Sequence of chain 1.B:
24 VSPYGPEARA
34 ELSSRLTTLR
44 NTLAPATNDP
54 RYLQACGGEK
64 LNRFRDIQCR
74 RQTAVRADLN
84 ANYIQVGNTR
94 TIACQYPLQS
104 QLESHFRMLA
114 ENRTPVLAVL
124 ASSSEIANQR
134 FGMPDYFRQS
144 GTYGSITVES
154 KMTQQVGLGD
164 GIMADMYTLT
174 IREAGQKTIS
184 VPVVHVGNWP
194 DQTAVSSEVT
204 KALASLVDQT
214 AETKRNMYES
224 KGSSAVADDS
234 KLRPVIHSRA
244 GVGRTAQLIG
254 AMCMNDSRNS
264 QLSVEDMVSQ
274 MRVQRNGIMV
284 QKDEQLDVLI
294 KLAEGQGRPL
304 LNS

A protein and the small-molecule ligand that binds it are described below.
Small molecule (SMILES): N[C@@H](Cc1ccc(OP(=O)(O)O)cc1)C(=O)O

Binding-site contacts:
Ligand atom O1P contacts residue GLY246 of chain 1.B at 2.8 Å (h-bond).
Ligand atom CZ contacts residue GLN284 of chain 1.B at 3.6 Å.
Ligand atom P contacts residue GLY246 of chain 1.B at 3.7 Å.
Ligand atom P contacts residue SER241 of chain 1.B at 3.1 Å.
Ligand atom C contacts residue ASP69 of chain 1.B at 3.6 Å.
Ligand atom CA contacts residue PHE67 of chain 1.B at 3.9 Å (hydrophobic).
Ligand atom CZ contacts residue ALA243 of chain 1.B at 3.6 Å (hydrophobic).
Ligand atom OH contacts residue GLN284 of chain 1.B at 3.6 Å.
Ligand atom O contacts residue ASP69 of chain 1.B at 2.6 Å (salt-bridge).
Ligand atom O1P contacts residue ARG247 of chain 1.B at 3.8 Å.
Ligand atom O1P contacts residue VAL245 of chain 1.B at 2.9 Å (h-bond).
Ligand atom O3P contacts residue ARG247 of chain 1.B at 2.8 Å (salt-bridge).
Ligand atom O3P contacts residue SER241 of chain 1.B at 3.3 Å (h-bond).
Ligand atom CB contacts residue PHE67 of chain 1.B at 3.4 Å (hydrophobic).
Ligand atom O contacts residue PHE67 of chain 1.B at 3.6 Å.
Ligand atom CG contacts residue ALA243 of chain 1.B at 3.8 Å (hydrophobic).
Ligand atom CE1 contacts residue ASP194 of chain 1.B at 3.3 Å.
Ligand atom O1P contacts residue ALA243 of chain 1.B at 3.8 Å.
Ligand atom CE2 contacts residue ALA243 of chain 1.B at 3.4 Å (hydrophobic).
Ligand atom CE2 contacts residue VAL245 of chain 1.B at 3.8 Å (hydrophobic).
Ligand atom CE1 contacts residue ALA243 of chain 1.B at 3.9 Å (hydrophobic).
Ligand atom P contacts residue ARG247 of chain 1.B at 3.9 Å.
Ligand atom CE2 contacts residue GLN195 of chain 1.B at 3.8 Å.
Ligand atom O2P contacts residue ARG247 of chain 1.B at 3.5 Å (salt-bridge).
Ligand atom CD2 contacts residue GLN284 of chain 1.B at 3.9 Å.
Ligand atom CG contacts residue GLN195 of chain 1.B at 4.0 Å.
Ligand atom CE2 contacts residue GLN284 of chain 1.B at 3.1 Å.
Ligand atom O1P contacts residue GLY244 of chain 1.B at 3.0 Å (h-bond).
Ligand atom CD2 contacts residue ALA243 of chain 1.B at 3.5 Å (hydrophobic).
Ligand atom O2P contacts residue SER241 of chain 1.B at 3.0 Å (h-bond).
Ligand atom P contacts residue ALA243 of chain 1.B at 3.9 Å.
Ligand atom O2P contacts residue ALA243 of chain 1.B at 3.0 Å (h-bond).
Ligand atom OH contacts residue GLY246 of chain 1.B at 3.9 Å.
Ligand atom O2P contacts residue ARG242 of chain 1.B at 3.0 Å (salt-bridge).
Ligand atom CE1 contacts residue GLN195 of chain 1.B at 3.4 Å.
Ligand atom C contacts residue PHE67 of chain 1.B at 3.2 Å (hydrophobic).
Ligand atom O1P contacts residue SER241 of chain 1.B at 2.7 Å (h-bond).
Ligand atom CD1 contacts residue GLN195 of chain 1.B at 3.6 Å.
Ligand atom O3P contacts residue GLY246 of chain 1.B at 3.8 Å.
Ligand atom CZ contacts residue GLN195 of chain 1.B at 3.5 Å.